Sequence of chain 1.D:
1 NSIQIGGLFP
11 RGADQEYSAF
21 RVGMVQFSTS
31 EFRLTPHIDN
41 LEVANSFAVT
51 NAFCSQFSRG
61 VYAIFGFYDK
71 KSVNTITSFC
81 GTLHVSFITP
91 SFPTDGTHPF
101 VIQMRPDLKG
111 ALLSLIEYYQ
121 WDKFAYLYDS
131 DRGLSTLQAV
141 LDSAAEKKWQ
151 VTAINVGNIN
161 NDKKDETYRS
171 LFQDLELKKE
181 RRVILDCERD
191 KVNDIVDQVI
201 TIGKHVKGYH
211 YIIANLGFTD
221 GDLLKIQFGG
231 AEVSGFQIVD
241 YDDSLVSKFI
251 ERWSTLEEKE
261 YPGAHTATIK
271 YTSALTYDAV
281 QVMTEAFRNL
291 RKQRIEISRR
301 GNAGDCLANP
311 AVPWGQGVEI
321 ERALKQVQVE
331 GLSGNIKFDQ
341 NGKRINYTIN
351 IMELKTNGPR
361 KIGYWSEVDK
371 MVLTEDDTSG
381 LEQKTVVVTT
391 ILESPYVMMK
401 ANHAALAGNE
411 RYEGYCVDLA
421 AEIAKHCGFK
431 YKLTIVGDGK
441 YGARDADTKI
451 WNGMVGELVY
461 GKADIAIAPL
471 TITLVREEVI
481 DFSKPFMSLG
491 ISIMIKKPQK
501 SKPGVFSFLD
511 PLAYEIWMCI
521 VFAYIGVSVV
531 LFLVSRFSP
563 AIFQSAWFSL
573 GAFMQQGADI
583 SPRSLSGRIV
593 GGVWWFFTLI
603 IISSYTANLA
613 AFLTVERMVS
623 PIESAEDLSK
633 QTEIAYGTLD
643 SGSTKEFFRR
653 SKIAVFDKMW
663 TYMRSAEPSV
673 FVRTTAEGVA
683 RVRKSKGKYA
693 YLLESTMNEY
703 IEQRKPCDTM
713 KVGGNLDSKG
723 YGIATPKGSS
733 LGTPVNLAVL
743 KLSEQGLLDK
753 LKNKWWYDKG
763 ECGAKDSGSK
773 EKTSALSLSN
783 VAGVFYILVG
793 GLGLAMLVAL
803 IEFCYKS

A small-molecule ligand and the protein it binds are described below.
Small molecule (SMILES): CNC(=O)N1N=C(c2ccc(N)cc2)c2cc3c(cc2C[C@H]1C)OCO3

Binding-site contacts:
Ligand atom C22 contacts residue LEU611 of chain 1.C at 3.9 Å (hydrophobic).
Ligand atom C02 contacts residue MET620 of chain 1.C at 3.9 Å (hydrophobic).
Ligand atom C19 contacts residue ASN782 of chain 1.C at 3.3 Å.
Ligand atom C17 contacts residue ASN782 of chain 1.C at 3.6 Å.
Ligand atom C21 contacts residue PHE508 of chain 1.C at 3.6 Å (hydrophobic).
Ligand atom N23 contacts residue TYR607 of chain 1.C at 3.3 Å (h-bond).
Ligand atom C21 contacts residue SER507 of chain 1.C at 3.8 Å.
Ligand atom N15 contacts residue SER779 of chain 1.C at 3.9 Å.
Ligand atom C03 contacts residue MET620 of chain 1.C at 3.9 Å (hydrophobic).
Ligand atom C07 contacts residue PRO511 of chain 1.C at 4.0 Å (hydrophobic).
Ligand atom C19 contacts residue LEU611 of chain 1.C at 3.5 Å (hydrophobic).
Ligand atom N11 contacts residue SER507 of chain 1.C at 3.8 Å.
Ligand atom C10 contacts residue ASN782 of chain 1.C at 4.0 Å.
Ligand atom C20 contacts residue LEU611 of chain 1.C at 3.7 Å (hydrophobic).
Ligand atom O24 contacts residue ASP510 of chain 1.C at 3.6 Å.
Ligand atom C03 contacts residue PHE614 of chain 1.C at 3.9 Å (hydrophobic).
Ligand atom C22 contacts residue ASN782 of chain 1.C at 3.2 Å.
Ligand atom C19 contacts residue SER606 of chain 1.D at 3.6 Å.
Ligand atom C22 contacts residue SER507 of chain 1.C at 3.5 Å.
Ligand atom C18 contacts residue ASN782 of chain 1.C at 3.6 Å.
Ligand atom C05 contacts residue PHE614 of chain 1.C at 3.6 Å (hydrophobic).
Ligand atom C21 contacts residue LEU611 of chain 1.C at 3.9 Å (hydrophobic).
Ligand atom N23 contacts residue ILE602 of chain 1.D at 4.0 Å.
Ligand atom N23 contacts residue SER606 of chain 1.D at 2.8 Å (h-bond).
Ligand atom C20 contacts residue ASN782 of chain 1.C at 3.1 Å.
Ligand atom C08 contacts residue SER507 of chain 1.C at 3.9 Å.
Ligand atom O24 contacts residue PRO511 of chain 1.C at 3.4 Å (h-bond).
Ligand atom C16 contacts residue LEU778 of chain 1.C at 3.9 Å (hydrophobic).
Ligand atom C08 contacts residue PRO511 of chain 1.C at 3.9 Å (hydrophobic).
Ligand atom C01 contacts residue MET620 of chain 1.C at 3.7 Å (hydrophobic).
Ligand atom O26 contacts residue PHE614 of chain 1.C at 3.6 Å.
Ligand atom C06 contacts residue PHE614 of chain 1.C at 3.7 Å (hydrophobic).
Ligand atom C21 contacts residue ASN782 of chain 1.C at 3.1 Å.
Ligand atom C20 contacts residue SER606 of chain 1.D at 3.6 Å.
Ligand atom C16 contacts residue SER779 of chain 1.C at 3.3 Å.
Ligand atom N11 contacts residue ASN782 of chain 1.C at 3.3 Å (h-bond).
Ligand atom C25 contacts residue SER776 of chain 1.A at 4.0 Å.
Ligand atom C17 contacts residue LEU611 of chain 1.C at 3.7 Å (hydrophobic).
Ligand atom N23 contacts residue ASN782 of chain 1.C at 3.7 Å.
Ligand atom C18 contacts residue LEU611 of chain 1.C at 3.5 Å (hydrophobic).

Sequence of chain 1.C:
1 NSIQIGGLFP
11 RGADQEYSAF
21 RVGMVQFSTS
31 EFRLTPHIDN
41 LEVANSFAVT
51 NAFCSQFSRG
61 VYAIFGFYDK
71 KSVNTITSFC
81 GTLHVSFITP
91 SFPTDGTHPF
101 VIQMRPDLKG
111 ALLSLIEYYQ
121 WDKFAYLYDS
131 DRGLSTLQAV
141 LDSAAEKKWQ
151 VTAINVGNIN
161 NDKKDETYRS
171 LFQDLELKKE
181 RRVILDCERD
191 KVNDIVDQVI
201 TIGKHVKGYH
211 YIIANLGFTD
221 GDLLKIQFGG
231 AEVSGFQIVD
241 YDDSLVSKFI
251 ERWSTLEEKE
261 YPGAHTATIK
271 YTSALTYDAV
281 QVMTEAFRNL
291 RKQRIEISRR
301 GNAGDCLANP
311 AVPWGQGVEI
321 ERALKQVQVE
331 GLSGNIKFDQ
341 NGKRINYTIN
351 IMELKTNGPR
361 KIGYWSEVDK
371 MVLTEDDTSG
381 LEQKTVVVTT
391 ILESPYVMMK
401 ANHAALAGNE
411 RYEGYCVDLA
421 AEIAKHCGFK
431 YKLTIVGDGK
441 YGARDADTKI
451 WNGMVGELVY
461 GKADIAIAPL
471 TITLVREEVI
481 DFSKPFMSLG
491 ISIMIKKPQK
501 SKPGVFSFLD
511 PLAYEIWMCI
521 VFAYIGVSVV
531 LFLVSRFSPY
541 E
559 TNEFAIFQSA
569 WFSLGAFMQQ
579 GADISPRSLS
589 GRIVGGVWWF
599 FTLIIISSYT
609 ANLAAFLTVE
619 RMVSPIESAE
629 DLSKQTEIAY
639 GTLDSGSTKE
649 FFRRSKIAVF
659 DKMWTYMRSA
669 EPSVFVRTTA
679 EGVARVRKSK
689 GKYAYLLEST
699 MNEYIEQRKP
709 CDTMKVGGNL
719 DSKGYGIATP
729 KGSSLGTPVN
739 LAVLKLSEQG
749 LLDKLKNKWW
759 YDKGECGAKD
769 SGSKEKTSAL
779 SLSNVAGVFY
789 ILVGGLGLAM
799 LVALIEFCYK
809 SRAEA

Sequence of chain 1.A:
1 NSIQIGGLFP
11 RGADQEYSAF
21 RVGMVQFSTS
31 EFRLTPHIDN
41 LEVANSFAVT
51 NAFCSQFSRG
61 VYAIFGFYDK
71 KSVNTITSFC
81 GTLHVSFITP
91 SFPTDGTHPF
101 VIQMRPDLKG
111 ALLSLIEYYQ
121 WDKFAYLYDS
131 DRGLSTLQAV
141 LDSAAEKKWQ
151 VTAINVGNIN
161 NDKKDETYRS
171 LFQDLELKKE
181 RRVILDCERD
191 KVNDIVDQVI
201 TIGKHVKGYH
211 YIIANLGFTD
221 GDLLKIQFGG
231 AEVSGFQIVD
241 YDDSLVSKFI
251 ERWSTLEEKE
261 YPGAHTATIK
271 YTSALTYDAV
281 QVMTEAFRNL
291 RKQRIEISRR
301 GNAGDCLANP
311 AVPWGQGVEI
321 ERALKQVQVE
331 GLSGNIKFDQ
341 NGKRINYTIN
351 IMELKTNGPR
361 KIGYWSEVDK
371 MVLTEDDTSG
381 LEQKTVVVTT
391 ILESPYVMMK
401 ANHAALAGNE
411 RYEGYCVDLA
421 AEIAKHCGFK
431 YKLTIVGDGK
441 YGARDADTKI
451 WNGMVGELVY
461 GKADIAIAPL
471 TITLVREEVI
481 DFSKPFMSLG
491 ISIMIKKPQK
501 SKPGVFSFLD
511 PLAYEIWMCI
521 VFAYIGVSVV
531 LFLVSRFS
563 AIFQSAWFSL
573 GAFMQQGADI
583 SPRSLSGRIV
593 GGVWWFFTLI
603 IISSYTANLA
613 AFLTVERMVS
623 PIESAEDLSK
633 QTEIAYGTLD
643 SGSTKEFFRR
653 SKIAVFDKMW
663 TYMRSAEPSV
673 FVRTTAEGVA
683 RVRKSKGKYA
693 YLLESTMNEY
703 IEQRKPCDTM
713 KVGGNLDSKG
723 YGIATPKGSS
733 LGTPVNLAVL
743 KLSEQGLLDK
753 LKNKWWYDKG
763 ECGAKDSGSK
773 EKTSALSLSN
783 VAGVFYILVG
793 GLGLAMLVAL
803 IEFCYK